The small molecule below binds the protein below.
Small molecule (SMILES): O=c1ccn([C@H]2C[C@H](O)[C@@H](CO)O2)c(=O)[nH]1

Sequence of chain 1.E:
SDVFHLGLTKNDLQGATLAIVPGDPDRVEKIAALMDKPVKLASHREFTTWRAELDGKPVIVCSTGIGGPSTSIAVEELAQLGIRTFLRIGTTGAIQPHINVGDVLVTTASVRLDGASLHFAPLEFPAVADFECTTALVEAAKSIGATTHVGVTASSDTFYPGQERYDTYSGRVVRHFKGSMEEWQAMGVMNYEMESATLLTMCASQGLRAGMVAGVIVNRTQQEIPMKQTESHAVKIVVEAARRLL

Sequence of chain 1.F:
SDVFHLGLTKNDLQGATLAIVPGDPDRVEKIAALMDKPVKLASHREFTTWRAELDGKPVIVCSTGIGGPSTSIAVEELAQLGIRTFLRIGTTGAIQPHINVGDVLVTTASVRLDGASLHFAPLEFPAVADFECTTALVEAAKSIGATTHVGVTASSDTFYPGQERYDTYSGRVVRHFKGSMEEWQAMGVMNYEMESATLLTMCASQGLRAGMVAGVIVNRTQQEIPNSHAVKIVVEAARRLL

Binding-site contacts:
Ligand atom O2 contacts residue MET197 of chain 1.F at 3.5 Å.
Ligand atom N3 contacts residue TYR195 of chain 1.F at 3.7 Å.
Ligand atom C5 contacts residue GLY96 of chain 1.F at 3.5 Å.
Ligand atom C2' contacts residue PO41 of chain 1.SA at 3.4 Å.
Ligand atom O5' contacts residue PHE162 of chain 1.F at 3.3 Å.
Ligand atom O3' contacts residue ILE69 of chain 1.F at 3.4 Å.
Ligand atom O3' contacts residue PO41 of chain 1.SA at 2.8 Å (h-bond).
Ligand atom N3 contacts residue PHE162 of chain 1.F at 3.8 Å.
Ligand atom C6 contacts residue THR95 of chain 1.F at 3.9 Å.
Ligand atom C3' contacts residue MET197 of chain 1.F at 3.8 Å (hydrophobic).
Ligand atom C4 contacts residue THR95 of chain 1.F at 3.9 Å.
Ligand atom C4 contacts residue GLN166 of chain 1.F at 3.8 Å.
Ligand atom C2 contacts residue PHE162 of chain 1.F at 3.9 Å (hydrophobic).
Ligand atom C2' contacts residue GLU198 of chain 1.F at 3.6 Å.
Ligand atom C6 contacts residue THR94 of chain 1.F at 3.6 Å.
Ligand atom C2 contacts residue GLN166 of chain 1.F at 3.5 Å.
Ligand atom C2 contacts residue TYR195 of chain 1.F at 3.8 Å (hydrophobic).
Ligand atom O4' contacts residue PO41 of chain 1.SA at 3.5 Å (h-bond).
Ligand atom O2 contacts residue GLU196 of chain 1.F at 3.3 Å.
Ligand atom O4' contacts residue THR94 of chain 1.F at 3.4 Å (h-bond).
Ligand atom C3' contacts residue GLU198 of chain 1.F at 3.6 Å.
Ligand atom C5 contacts residue THR95 of chain 1.F at 3.6 Å.
Ligand atom O2 contacts residue TYR195 of chain 1.F at 3.8 Å.
Ligand atom N3 contacts residue GLN166 of chain 1.F at 2.8 Å (h-bond).
Ligand atom O5' contacts residue HIS8 of chain 1.E at 2.7 Å (h-bond).
Ligand atom C1' contacts residue THR94 of chain 1.F at 3.4 Å.
Ligand atom O3' contacts residue GLU198 of chain 1.F at 2.8 Å (salt-bridge).
Ligand atom O4 contacts residue VAL221 of chain 1.F at 3.5 Å.
Ligand atom O4 contacts residue GLN166 of chain 1.F at 3.9 Å.
Ligand atom C4 contacts residue GLY96 of chain 1.F at 3.3 Å.
Ligand atom O2 contacts residue GLN166 of chain 1.F at 3.0 Å (h-bond).
Ligand atom C3' contacts residue PO41 of chain 1.SA at 3.7 Å.
Ligand atom C4 contacts residue ARG168 of chain 1.F at 3.6 Å.
Ligand atom C5' contacts residue PHE162 of chain 1.F at 3.6 Å (hydrophobic).
Ligand atom C2' contacts residue MET197 of chain 1.F at 3.8 Å (hydrophobic).
Ligand atom C5' contacts residue HIS8 of chain 1.E at 3.1 Å.
Ligand atom O4 contacts residue ARG168 of chain 1.F at 2.9 Å (salt-bridge).
Ligand atom N1 contacts residue THR94 of chain 1.F at 3.6 Å.
Ligand atom O4 contacts residue GLY96 of chain 1.F at 3.2 Å.
Ligand atom C2' contacts residue THR94 of chain 1.F at 3.9 Å.